Binding-site contacts:
Ligand atom C20 contacts residue ALA343 of chain 1.A at 4.3 Å (hydrophobic).
Ligand atom C24 contacts residue VAL346 of chain 1.A at 4.4 Å (hydrophobic).
Ligand atom C2 contacts residue TRP335 of chain 1.A at 3.6 Å (hydrophobic).
Ligand atom O1 contacts residue PRO402 of chain 1.A at 3.4 Å.
Ligand atom C22 contacts residue ALA343 of chain 1.A at 3.7 Å (hydrophobic).
Ligand atom C6 contacts residue ALA400 of chain 1.A at 4.1 Å (hydrophobic).
Ligand atom C24 contacts residue ALA343 of chain 1.A at 3.8 Å (hydrophobic).
Ligand atom C19 contacts residue LEU342 of chain 1.A at 4.0 Å (hydrophobic).
Ligand atom C18 contacts residue LEU342 of chain 1.A at 3.7 Å (hydrophobic).
Ligand atom C25 contacts residue ALA343 of chain 1.A at 4.4 Å (hydrophobic).
Ligand atom C1 contacts residue TRP335 of chain 1.A at 4.1 Å (hydrophobic).
Ligand atom C21 contacts residue VAL339 of chain 1.A at 4.2 Å (hydrophobic).
Ligand atom C8 contacts residue ALA400 of chain 1.A at 4.4 Å (hydrophobic).
Ligand atom C7 contacts residue ALA400 of chain 1.A at 3.9 Å (hydrophobic).
Ligand atom C3 contacts residue PRO402 of chain 1.A at 4.5 Å (hydrophobic).
Ligand atom C23 contacts residue ALA343 of chain 1.A at 3.8 Å (hydrophobic).
Ligand atom C19 contacts residue TRP335 of chain 1.A at 3.6 Å (hydrophobic).
Ligand atom C27 contacts residue ALA343 of chain 1.A at 3.8 Å (hydrophobic).
Ligand atom C4 contacts residue PRO402 of chain 1.A at 4.2 Å (hydrophobic).

A small-molecule ligand and the protein it binds are described below.
Small molecule (SMILES): CC(C)CCC[C@@H](C)[C@H]1CC[C@H]2[C@@H]3CC=C4C[C@@H](O)CC[C@]4(C)[C@H]3CC[C@]12C

Sequence of chain 1.A:
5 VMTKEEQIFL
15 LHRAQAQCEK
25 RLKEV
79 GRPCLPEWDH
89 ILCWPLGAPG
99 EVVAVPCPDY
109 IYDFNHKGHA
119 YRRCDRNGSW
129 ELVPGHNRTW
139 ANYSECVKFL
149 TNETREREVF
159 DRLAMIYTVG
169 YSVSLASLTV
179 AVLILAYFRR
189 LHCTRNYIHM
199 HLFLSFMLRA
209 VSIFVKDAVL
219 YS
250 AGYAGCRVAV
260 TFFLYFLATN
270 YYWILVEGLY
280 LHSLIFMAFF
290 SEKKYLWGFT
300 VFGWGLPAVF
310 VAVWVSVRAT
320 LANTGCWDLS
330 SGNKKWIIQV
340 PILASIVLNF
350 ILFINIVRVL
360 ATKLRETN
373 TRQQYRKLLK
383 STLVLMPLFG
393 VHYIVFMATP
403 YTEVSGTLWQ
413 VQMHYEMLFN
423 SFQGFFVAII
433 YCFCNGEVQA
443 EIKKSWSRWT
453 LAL